This protein binds this small molecule.
Small molecule (SMILES): CS(=O)(=O)NC(=O)c1ccc(NC(=O)c2cccc(CC3CCCCC3)n2)c(Cc2ccccc2)c1

Binding-site contacts:
Ligand atom C07 contacts residue LEU108 of chain 1.A at 3.6 Å (hydrophobic).
Ligand atom C30 contacts residue 24Q1 of chain 3.F at 3.7 Å.
Ligand atom C14 contacts residue LEU191 of chain 3.B at 3.6 Å (hydrophobic).
Ligand atom O34 contacts residue LEU45 of chain 3.B at 3.8 Å.
Ligand atom C20 contacts residue PRO190 of chain 3.B at 3.4 Å (hydrophobic).
Ligand atom C20 contacts residue 24Q1 of chain 3.F at 3.6 Å.
Ligand atom C36 contacts residue LEU191 of chain 1.A at 3.5 Å (hydrophobic).
Ligand atom O34 contacts residue 24Q1 of chain 3.F at 3.7 Å.
Ligand atom O35 contacts residue LEU194 of chain 1.A at 3.2 Å (h-bond).
Ligand atom C21 contacts residue 24Q1 of chain 3.F at 3.3 Å.
Ligand atom C06 contacts residue ILE103 of chain 1.A at 3.5 Å (hydrophobic).
Ligand atom C36 contacts residue LEU194 of chain 1.A at 3.4 Å (hydrophobic).
Ligand atom O31 contacts residue THR193 of chain 3.B at 3.5 Å (h-bond).
Ligand atom C27 contacts residue LEU77 of chain 1.A at 3.8 Å (hydrophobic).
Ligand atom C19 contacts residue PRO190 of chain 3.B at 3.7 Å (hydrophobic).
Ligand atom N32 contacts residue PRO190 of chain 1.A at 3.7 Å.
Ligand atom C28 contacts residue PHE74 of chain 1.A at 3.7 Å (hydrophobic).
Ligand atom C10 contacts residue 24Q1 of chain 3.E at 3.5 Å.
Ligand atom O31 contacts residue LEU45 of chain 3.B at 3.8 Å.
Ligand atom C28 contacts residue LEU77 of chain 1.A at 3.8 Å (hydrophobic).
Ligand atom C12 contacts residue LEU191 of chain 3.B at 3.8 Å (hydrophobic).
Ligand atom C02 contacts residue 24Q1 of chain 3.F at 3.5 Å.
Ligand atom C22 contacts residue 24Q1 of chain 3.F at 3.3 Å.
Ligand atom O35 contacts residue PRO190 of chain 1.A at 3.5 Å.
Ligand atom C09 contacts residue LEU108 of chain 1.A at 3.9 Å (hydrophobic).
Ligand atom C29 contacts residue PHE187 of chain 1.A at 3.7 Å (hydrophobic).
Ligand atom C18 contacts residue 24Q1 of chain 3.F at 3.7 Å.
Ligand atom C36 contacts residue PRO190 of chain 1.A at 3.5 Å (hydrophobic).
Ligand atom S33 contacts residue LEU194 of chain 1.A at 3.8 Å.
Ligand atom N16 contacts residue LEU191 of chain 3.B at 3.7 Å.
Ligand atom C12 contacts residue 24Q1 of chain 3.F at 3.9 Å.
Ligand atom C01 contacts residue 24Q1 of chain 3.F at 3.5 Å.
Ligand atom O15 contacts residue 24Q1 of chain 3.E at 3.7 Å.
Ligand atom C29 contacts residue PHE74 of chain 1.A at 3.6 Å (hydrophobic).
Ligand atom O15 contacts residue 24Q1 of chain 3.F at 3.3 Å.
Ligand atom C14 contacts residue 24Q1 of chain 3.F at 3.7 Å.
Ligand atom C19 contacts residue 24Q1 of chain 3.F at 3.9 Å.
Ligand atom C27 contacts residue LEU81 of chain 1.A at 3.9 Å (hydrophobic).
Ligand atom N32 contacts residue 24Q1 of chain 3.F at 3.6 Å.
Ligand atom S33 contacts residue PRO190 of chain 1.A at 3.9 Å.

Sequence of chain 3.B:
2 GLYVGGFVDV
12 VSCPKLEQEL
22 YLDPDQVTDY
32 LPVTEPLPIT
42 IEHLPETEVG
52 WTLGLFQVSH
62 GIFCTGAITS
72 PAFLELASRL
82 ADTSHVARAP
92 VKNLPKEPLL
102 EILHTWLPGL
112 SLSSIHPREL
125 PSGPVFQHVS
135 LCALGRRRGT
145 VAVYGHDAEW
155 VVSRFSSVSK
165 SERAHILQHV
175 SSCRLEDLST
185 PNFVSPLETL

Sequence of chain 1.A:
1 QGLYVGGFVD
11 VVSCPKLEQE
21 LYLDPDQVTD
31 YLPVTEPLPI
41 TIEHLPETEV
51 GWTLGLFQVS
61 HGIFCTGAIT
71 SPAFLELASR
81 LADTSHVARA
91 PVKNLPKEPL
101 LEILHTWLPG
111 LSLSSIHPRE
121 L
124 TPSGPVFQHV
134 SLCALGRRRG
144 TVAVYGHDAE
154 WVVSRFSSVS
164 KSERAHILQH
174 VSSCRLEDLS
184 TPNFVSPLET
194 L